Binding-site contacts:
Ligand atom C contacts residue HIS60 of chain 1.B at 3.5 Å.
Ligand atom O contacts residue TRP74 of chain 1.B at 3.8 Å.
Ligand atom P contacts residue ARG39 of chain 1.B at 3.9 Å.
Ligand atom CZ contacts residue ARG20 of chain 1.B at 3.5 Å.
Ligand atom CB contacts residue TRP74 of chain 1.B at 3.6 Å (hydrophobic).
Ligand atom ND2 contacts residue LEU73 of chain 1.B at 2.9 Å (h-bond).
Ligand atom CA contacts residue HIS60 of chain 1.B at 3.3 Å.
Ligand atom CE2 contacts residue SER49 of chain 1.B at 3.6 Å.
Ligand atom CD2 contacts residue LYS62 of chain 1.B at 3.7 Å.
Ligand atom CB contacts residue LEU73 of chain 1.B at 3.6 Å (hydrophobic).
Ligand atom P contacts residue SER43 of chain 1.B at 3.5 Å.
Ligand atom O1P contacts residue SER49 of chain 1.B at 2.8 Å (h-bond).
Ligand atom O2P contacts residue ARG39 of chain 1.B at 3.0 Å (salt-bridge).
Ligand atom OH contacts residue SER43 of chain 1.B at 3.4 Å (h-bond).
Ligand atom O3P contacts residue SER41 of chain 1.B at 3.6 Å.
Ligand atom CG contacts residue LEU73 of chain 1.B at 3.7 Å (hydrophobic).
Ligand atom OD1 contacts residue PHE61 of chain 1.B at 3.3 Å.
Ligand atom ND2 contacts residue LYS62 of chain 1.B at 2.8 Å (salt-bridge).
Ligand atom CH3 contacts residue ARG20 of chain 1.B at 3.9 Å.
Ligand atom O3P contacts residue SER43 of chain 1.B at 2.5 Å (h-bond).
Ligand atom O1P contacts residue ARG39 of chain 1.B at 3.0 Å (salt-bridge).
Ligand atom N contacts residue HIS60 of chain 1.B at 2.9 Å (h-bond).
Ligand atom CG1 contacts residue PHE61 of chain 1.B at 3.8 Å (hydrophobic).
Ligand atom CG contacts residue LYS62 of chain 1.B at 3.7 Å.
Ligand atom CA contacts residue TRP74 of chain 1.B at 3.5 Å (hydrophobic).
Ligand atom CD2 contacts residue ARG20 of chain 1.B at 3.8 Å.
Ligand atom O1P contacts residue SER41 of chain 1.B at 2.9 Å (h-bond).
Ligand atom CD2 contacts residue PHE61 of chain 1.B at 3.9 Å (hydrophobic).
Ligand atom CE1 contacts residue LYS62 of chain 1.B at 3.8 Å.
Ligand atom CB contacts residue HIS60 of chain 1.B at 3.7 Å.
Ligand atom O contacts residue ARG20 of chain 1.B at 2.7 Å (salt-bridge).
Ligand atom CG2 contacts residue GLN59 of chain 1.B at 3.5 Å.
Ligand atom P contacts residue SER41 of chain 1.B at 3.7 Å.
Ligand atom C contacts residue ARG20 of chain 1.B at 3.4 Å.
Ligand atom CE2 contacts residue ARG20 of chain 1.B at 3.4 Å.
Ligand atom O2P contacts residue ARG20 of chain 1.B at 2.7 Å (salt-bridge).
Ligand atom CG2 contacts residue HIS60 of chain 1.B at 3.8 Å.
Ligand atom OD1 contacts residue LYS62 of chain 1.B at 2.9 Å (salt-bridge).
Ligand atom CG2 contacts residue LYS62 of chain 1.B at 3.9 Å.
Ligand atom CB contacts residue PHE61 of chain 1.B at 3.6 Å (hydrophobic).

Sequence of chain 1.B:
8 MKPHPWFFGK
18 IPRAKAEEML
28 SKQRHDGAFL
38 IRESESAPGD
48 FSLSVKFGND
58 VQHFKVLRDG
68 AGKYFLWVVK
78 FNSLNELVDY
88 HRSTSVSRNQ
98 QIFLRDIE

The protein below binds the small molecule below.
Small molecule (SMILES): CC(=O)N[C@@H](Cc1ccc(OP(=O)(O)O)cc1)C(=O)N[C@H](C(=O)N[C@@H](CC(N)=O)C(=O)N[C@H](C(=O)O)C(C)C)C(C)C